A small-molecule ligand and the protein it binds are described below.
Small molecule (SMILES): CC(=O)N[C@H]1[C@H](O[C@H]2[C@H](O)[C@@H](NC(C)=O)CO[C@@H]2CO)O[C@H](CO)[C@@H](O[C@@H]2O[C@H](CO[C@H]3O[C@H](CO)[C@@H](O)[C@H](O)[C@@H]3O)[C@@H](O)[C@H](O[C@H]3O[C@H](CO)[C@@H](O)[C@H](O)[C@@H]3O[C@H]3O[C@H](CO)[C@@H](O)[C@H](O)[C@@H]3O)[C@@H]2O)[C@@H]1O

Binding-site contacts:
Ligand atom C3 contacts residue TYR134 of chain 1.H at 3.7 Å (hydrophobic).
Ligand atom N2 contacts residue ASN106 of chain 1.H at 3.0 Å (h-bond).
Ligand atom C6 contacts residue SER108 of chain 1.H at 3.3 Å.
Ligand atom C2 contacts residue ASN106 of chain 1.H at 2.4 Å.
Ligand atom O4 contacts residue GLN232 of chain 1.G at 3.7 Å.
Ligand atom C8 contacts residue VAL129 of chain 1.H at 3.6 Å (hydrophobic).
Ligand atom O7 contacts residue TYR134 of chain 1.H at 3.1 Å.
Ligand atom C5 contacts residue TYR134 of chain 1.H at 3.8 Å (hydrophobic).
Ligand atom O4 contacts residue PHE233 of chain 1.G at 3.7 Å.
Ligand atom C5 contacts residue SER108 of chain 1.H at 3.5 Å.
Ligand atom C5 contacts residue ASN106 of chain 1.H at 3.6 Å.
Ligand atom C5 contacts residue SER234 of chain 1.G at 3.3 Å.
Ligand atom O7 contacts residue ASN106 of chain 1.H at 3.8 Å.
Ligand atom C2 contacts residue TYR134 of chain 1.H at 3.2 Å (hydrophobic).
Ligand atom O3 contacts residue TYR134 of chain 1.H at 3.4 Å.
Ligand atom C6 contacts residue CYS231 of chain 1.G at 3.5 Å (hydrophobic).
Ligand atom C1 contacts residue TYR134 of chain 1.H at 3.4 Å (hydrophobic).
Ligand atom C8 contacts residue GLY132 of chain 1.H at 3.8 Å.
Ligand atom C4 contacts residue TYR134 of chain 1.H at 3.2 Å (hydrophobic).
Ligand atom O6 contacts residue ARG235 of chain 1.G at 3.2 Å.
Ligand atom O5 contacts residue ARG235 of chain 1.G at 3.1 Å (salt-bridge).
Ligand atom O6 contacts residue SER108 of chain 1.H at 3.4 Å.
Ligand atom C1 contacts residue ASN106 of chain 1.H at 1.4 Å.
Ligand atom C6 contacts residue ARG235 of chain 1.G at 3.3 Å.
Ligand atom O7 contacts residue VAL129 of chain 1.H at 3.1 Å.
Ligand atom C1 contacts residue SER108 of chain 1.H at 3.5 Å.
Ligand atom O7 contacts residue SER133 of chain 1.H at 3.8 Å.
Ligand atom C6 contacts residue SER234 of chain 1.G at 3.3 Å.
Ligand atom C7 contacts residue ASN106 of chain 1.H at 3.5 Å.
Ligand atom O5 contacts residue ASN106 of chain 1.H at 2.3 Å (h-bond).
Ligand atom O5 contacts residue TYR134 of chain 1.H at 3.3 Å (h-bond).
Ligand atom O4 contacts residue CYS231 of chain 1.G at 2.8 Å (h-bond).
Ligand atom C2 contacts residue GLN232 of chain 1.G at 3.5 Å.
Ligand atom O2 contacts residue GLN232 of chain 1.G at 3.0 Å (h-bond).
Ligand atom C3 contacts residue ASN106 of chain 1.H at 3.8 Å.
Ligand atom O5 contacts residue SER234 of chain 1.G at 3.6 Å.
Ligand atom O5 contacts residue SER108 of chain 1.H at 2.7 Å (h-bond).
Ligand atom C7 contacts residue VAL129 of chain 1.H at 3.5 Å (hydrophobic).
Ligand atom C5 contacts residue ARG235 of chain 1.G at 3.5 Å.
Ligand atom C5 contacts residue PHE233 of chain 1.G at 3.4 Å (hydrophobic).

Sequence of chain 1.G:
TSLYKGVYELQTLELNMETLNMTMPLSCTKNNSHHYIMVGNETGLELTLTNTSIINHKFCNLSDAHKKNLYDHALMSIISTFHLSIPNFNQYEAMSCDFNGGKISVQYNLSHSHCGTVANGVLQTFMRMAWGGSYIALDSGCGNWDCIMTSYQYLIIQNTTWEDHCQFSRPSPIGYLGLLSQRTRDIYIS

Sequence of chain 1.H:
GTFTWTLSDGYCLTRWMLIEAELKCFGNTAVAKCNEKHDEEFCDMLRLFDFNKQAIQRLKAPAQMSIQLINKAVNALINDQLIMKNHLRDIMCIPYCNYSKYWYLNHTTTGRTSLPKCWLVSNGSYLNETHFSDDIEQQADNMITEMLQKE